Sequence of chain 1.E:
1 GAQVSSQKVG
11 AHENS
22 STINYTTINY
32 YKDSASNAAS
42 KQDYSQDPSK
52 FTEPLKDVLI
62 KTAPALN

Binding-site contacts:
Ligand atom C contacts residue GLN3 of chain 1.E at 3.8 Å.
Ligand atom CB contacts residue VAL4 of chain 1.E at 4.0 Å (hydrophobic).
Ligand atom OG contacts residue GLN3 of chain 1.E at 3.3 Å (h-bond).
Ligand atom N contacts residue ALA2 of chain 1.E at 4.3 Å.
Ligand atom O contacts residue VAL4 of chain 1.E at 4.2 Å.
Ligand atom C contacts residue VAL4 of chain 1.E at 4.5 Å (hydrophobic).
Ligand atom CB contacts residue GLN3 of chain 1.E at 4.1 Å.
Ligand atom CA contacts residue ALA2 of chain 1.E at 3.8 Å (hydrophobic).
Ligand atom O contacts residue GLN3 of chain 1.E at 3.0 Å (h-bond).
Ligand atom CG2 contacts residue VAL4 of chain 1.E at 3.4 Å (hydrophobic).
Ligand atom CG2 contacts residue SER5 of chain 1.E at 3.2 Å.
Ligand atom N contacts residue ALA2 of chain 1.E at 2.8 Å (h-bond).
Ligand atom N contacts residue VAL4 of chain 1.E at 3.0 Å (h-bond).
Ligand atom OE1 contacts residue VAL4 of chain 1.E at 3.3 Å (h-bond).
Ligand atom N contacts residue VAL4 of chain 1.E at 4.1 Å.
Ligand atom CB contacts residue GLN3 of chain 1.E at 3.6 Å.
Ligand atom OE2 contacts residue VAL4 of chain 1.E at 3.6 Å.
Ligand atom C contacts residue ALA2 of chain 1.E at 4.2 Å (hydrophobic).
Ligand atom CB contacts residue ALA2 of chain 1.E at 4.0 Å (hydrophobic).
Ligand atom C contacts residue VAL4 of chain 1.E at 4.4 Å (hydrophobic).
Ligand atom CA contacts residue ALA2 of chain 1.E at 3.4 Å (hydrophobic).
Ligand atom CB contacts residue VAL4 of chain 1.E at 4.2 Å (hydrophobic).
Ligand atom CA contacts residue VAL4 of chain 1.E at 3.5 Å (hydrophobic).
Ligand atom CA contacts residue GLN3 of chain 1.E at 4.3 Å.
Ligand atom CG2 contacts residue GLN3 of chain 1.E at 3.9 Å.
Ligand atom CG1 contacts residue GLN3 of chain 1.E at 3.0 Å.
Ligand atom CA contacts residue VAL4 of chain 1.E at 4.0 Å (hydrophobic).
Ligand atom CG2 contacts residue ALA2 of chain 1.E at 4.3 Å (hydrophobic).
Ligand atom CB contacts residue ALA2 of chain 1.E at 3.5 Å (hydrophobic).
Ligand atom O contacts residue VAL4 of chain 1.E at 4.4 Å.
Ligand atom CD contacts residue VAL4 of chain 1.E at 3.8 Å (hydrophobic).
Ligand atom C contacts residue ALA2 of chain 1.E at 3.6 Å (hydrophobic).
Ligand atom N contacts residue GLN3 of chain 1.E at 4.5 Å.
Ligand atom C contacts residue VAL4 of chain 1.E at 3.5 Å (hydrophobic).

A protein and the small-molecule ligand that binds it are described below.
Small molecule (SMILES): CC[C@H](C)[C@H](N)C(=O)N[C@@H](CO)C(=O)N[C@@H](CCC(=O)O)C(=O)N[C@H](C=O)C(C)C